Sequence of chain 1.C:
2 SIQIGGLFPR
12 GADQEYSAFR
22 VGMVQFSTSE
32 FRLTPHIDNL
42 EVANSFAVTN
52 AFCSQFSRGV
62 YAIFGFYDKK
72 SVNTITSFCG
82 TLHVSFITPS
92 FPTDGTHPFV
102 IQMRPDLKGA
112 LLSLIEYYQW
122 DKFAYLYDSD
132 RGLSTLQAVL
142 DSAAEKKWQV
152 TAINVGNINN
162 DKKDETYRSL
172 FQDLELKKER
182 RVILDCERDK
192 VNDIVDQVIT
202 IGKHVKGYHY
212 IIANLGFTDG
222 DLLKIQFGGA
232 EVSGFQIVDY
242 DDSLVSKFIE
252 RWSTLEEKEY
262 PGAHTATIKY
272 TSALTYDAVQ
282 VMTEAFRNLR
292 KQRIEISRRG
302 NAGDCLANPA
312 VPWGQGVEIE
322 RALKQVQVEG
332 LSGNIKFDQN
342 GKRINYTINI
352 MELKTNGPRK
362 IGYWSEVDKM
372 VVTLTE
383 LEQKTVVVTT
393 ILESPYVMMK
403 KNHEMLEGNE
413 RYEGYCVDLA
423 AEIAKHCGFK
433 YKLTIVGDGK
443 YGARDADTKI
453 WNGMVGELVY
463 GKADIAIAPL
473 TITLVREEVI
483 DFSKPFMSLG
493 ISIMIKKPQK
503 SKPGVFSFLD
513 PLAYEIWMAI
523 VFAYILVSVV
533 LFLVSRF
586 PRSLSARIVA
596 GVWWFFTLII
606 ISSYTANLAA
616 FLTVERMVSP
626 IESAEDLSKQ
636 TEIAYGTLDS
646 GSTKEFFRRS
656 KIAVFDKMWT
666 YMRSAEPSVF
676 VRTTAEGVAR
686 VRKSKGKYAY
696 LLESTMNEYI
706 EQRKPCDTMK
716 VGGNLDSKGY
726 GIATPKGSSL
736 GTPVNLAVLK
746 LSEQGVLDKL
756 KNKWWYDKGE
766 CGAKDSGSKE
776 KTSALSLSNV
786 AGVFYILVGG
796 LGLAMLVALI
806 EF

Sequence of chain 1.B:
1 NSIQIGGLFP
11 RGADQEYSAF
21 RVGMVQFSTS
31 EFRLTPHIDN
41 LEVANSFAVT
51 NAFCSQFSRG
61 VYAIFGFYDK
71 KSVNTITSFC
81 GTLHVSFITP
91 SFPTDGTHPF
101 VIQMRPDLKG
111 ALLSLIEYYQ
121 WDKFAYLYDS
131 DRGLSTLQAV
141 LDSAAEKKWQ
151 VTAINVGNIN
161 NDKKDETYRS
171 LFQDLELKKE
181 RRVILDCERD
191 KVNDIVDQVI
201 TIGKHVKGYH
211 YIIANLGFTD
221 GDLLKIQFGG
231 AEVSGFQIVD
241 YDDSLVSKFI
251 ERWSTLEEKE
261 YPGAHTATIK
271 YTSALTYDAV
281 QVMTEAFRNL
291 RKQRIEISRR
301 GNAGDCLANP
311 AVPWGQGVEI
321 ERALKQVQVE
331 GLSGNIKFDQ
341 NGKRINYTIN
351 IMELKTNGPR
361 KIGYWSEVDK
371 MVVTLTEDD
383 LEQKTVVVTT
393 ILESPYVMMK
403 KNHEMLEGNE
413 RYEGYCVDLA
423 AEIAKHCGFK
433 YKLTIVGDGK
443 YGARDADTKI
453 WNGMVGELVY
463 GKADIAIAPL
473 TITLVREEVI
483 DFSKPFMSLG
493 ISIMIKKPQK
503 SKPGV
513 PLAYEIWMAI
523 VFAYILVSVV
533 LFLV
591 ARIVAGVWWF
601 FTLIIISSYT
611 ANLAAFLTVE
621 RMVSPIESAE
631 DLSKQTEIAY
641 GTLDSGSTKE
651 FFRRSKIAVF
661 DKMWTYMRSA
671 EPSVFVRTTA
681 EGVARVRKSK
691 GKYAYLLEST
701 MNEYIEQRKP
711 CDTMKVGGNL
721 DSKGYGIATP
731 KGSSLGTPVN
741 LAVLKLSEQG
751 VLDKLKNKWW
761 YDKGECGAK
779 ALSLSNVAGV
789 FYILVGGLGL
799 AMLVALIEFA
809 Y

This small molecule binds to this protein.
Small molecule (SMILES): CC(C)S(=O)(=O)NC[C@H](C)c1ccc(-c2ccc([C@@H](C)CNS(=O)(=O)C(C)C)cc2)cc1

Binding-site contacts:
Ligand atom C13 contacts residue PRO487 of chain 1.C at 3.7 Å (hydrophobic).
Ligand atom C21 contacts residue LEU744 of chain 1.C at 3.7 Å (hydrophobic).
Ligand atom N1 contacts residue PRO487 of chain 1.B at 2.8 Å (h-bond).
Ligand atom O4 contacts residue GLY724 of chain 1.C at 3.7 Å.
Ligand atom C23 contacts residue LEU744 of chain 1.B at 3.6 Å (hydrophobic).
Ligand atom C13 contacts residue PHE488 of chain 1.C at 3.6 Å (hydrophobic).
Ligand atom C17 contacts residue SER722 of chain 1.B at 3.3 Å.
Ligand atom C22 contacts residue LEU744 of chain 1.C at 3.7 Å (hydrophobic).
Ligand atom O1 contacts residue GLY724 of chain 1.B at 3.6 Å.
Ligand atom C3 contacts residue PRO487 of chain 1.B at 3.5 Å (hydrophobic).
Ligand atom C23 contacts residue ILE474 of chain 1.C at 3.6 Å (hydrophobic).
Ligand atom O4 contacts residue LYS723 of chain 1.C at 3.6 Å.
Ligand atom C21 contacts residue SER747 of chain 1.C at 3.8 Å.
Ligand atom C14 contacts residue PRO487 of chain 1.B at 3.6 Å (hydrophobic).
Ligand atom C15 contacts residue PRO487 of chain 1.B at 3.6 Å (hydrophobic).
Ligand atom C24 contacts residue SER747 of chain 1.B at 3.6 Å.
Ligand atom C4 contacts residue SER490 of chain 1.B at 3.7 Å.
Ligand atom C5 contacts residue LYS723 of chain 1.C at 3.8 Å.
Ligand atom C15 contacts residue SER747 of chain 1.B at 3.3 Å.
Ligand atom C20 contacts residue SER747 of chain 1.B at 3.4 Å.
Ligand atom C16 contacts residue SER722 of chain 1.C at 3.4 Å.
Ligand atom O3 contacts residue LYS486 of chain 1.B at 3.6 Å.
Ligand atom C22 contacts residue SER747 of chain 1.C at 3.7 Å.
Ligand atom C24 contacts residue LYS486 of chain 1.B at 3.8 Å.
Ligand atom C2 contacts residue MET489 of chain 1.B at 3.8 Å (hydrophobic).
Ligand atom N2 contacts residue SER722 of chain 1.B at 3.5 Å (h-bond).
Ligand atom C19 contacts residue SER747 of chain 1.C at 3.3 Å.
Ligand atom C3 contacts residue SER490 of chain 1.B at 3.6 Å.
Ligand atom C15 contacts residue SER722 of chain 1.C at 3.6 Å.
Ligand atom O2 contacts residue PRO487 of chain 1.C at 3.2 Å (h-bond).
Ligand atom O3 contacts residue PRO487 of chain 1.B at 3.6 Å.
Ligand atom C12 contacts residue PRO487 of chain 1.C at 3.4 Å (hydrophobic).
Ligand atom C18 contacts residue PRO487 of chain 1.C at 3.2 Å (hydrophobic).
Ligand atom N2 contacts residue PRO487 of chain 1.C at 3.8 Å.
Ligand atom C2 contacts residue PRO487 of chain 1.B at 3.3 Å (hydrophobic).
Ligand atom C6 contacts residue SER722 of chain 1.C at 3.8 Å.
Ligand atom C1 contacts residue PRO487 of chain 1.B at 3.8 Å (hydrophobic).
Ligand atom C11 contacts residue PRO487 of chain 1.C at 3.5 Å (hydrophobic).
Ligand atom C9 contacts residue SER490 of chain 1.B at 3.7 Å.
Ligand atom C22 contacts residue PRO487 of chain 1.C at 3.8 Å (hydrophobic).